The small molecule below binds the protein below.
Small molecule (SMILES): Nc1nc2c(ncn2[C@@H]2O[C@H](CO[P](=O)(O)O[P](=O)(O)OP(=O)(O)O)[C@@H](O[P](=O)(O)OC[C@H]3O[C@@H](n4cnc5c(N)ncnc54)[C@H](O)[C@@H]3O)[C@H]2O)c(=O)[nH]1

Sequence of chain 1.C:
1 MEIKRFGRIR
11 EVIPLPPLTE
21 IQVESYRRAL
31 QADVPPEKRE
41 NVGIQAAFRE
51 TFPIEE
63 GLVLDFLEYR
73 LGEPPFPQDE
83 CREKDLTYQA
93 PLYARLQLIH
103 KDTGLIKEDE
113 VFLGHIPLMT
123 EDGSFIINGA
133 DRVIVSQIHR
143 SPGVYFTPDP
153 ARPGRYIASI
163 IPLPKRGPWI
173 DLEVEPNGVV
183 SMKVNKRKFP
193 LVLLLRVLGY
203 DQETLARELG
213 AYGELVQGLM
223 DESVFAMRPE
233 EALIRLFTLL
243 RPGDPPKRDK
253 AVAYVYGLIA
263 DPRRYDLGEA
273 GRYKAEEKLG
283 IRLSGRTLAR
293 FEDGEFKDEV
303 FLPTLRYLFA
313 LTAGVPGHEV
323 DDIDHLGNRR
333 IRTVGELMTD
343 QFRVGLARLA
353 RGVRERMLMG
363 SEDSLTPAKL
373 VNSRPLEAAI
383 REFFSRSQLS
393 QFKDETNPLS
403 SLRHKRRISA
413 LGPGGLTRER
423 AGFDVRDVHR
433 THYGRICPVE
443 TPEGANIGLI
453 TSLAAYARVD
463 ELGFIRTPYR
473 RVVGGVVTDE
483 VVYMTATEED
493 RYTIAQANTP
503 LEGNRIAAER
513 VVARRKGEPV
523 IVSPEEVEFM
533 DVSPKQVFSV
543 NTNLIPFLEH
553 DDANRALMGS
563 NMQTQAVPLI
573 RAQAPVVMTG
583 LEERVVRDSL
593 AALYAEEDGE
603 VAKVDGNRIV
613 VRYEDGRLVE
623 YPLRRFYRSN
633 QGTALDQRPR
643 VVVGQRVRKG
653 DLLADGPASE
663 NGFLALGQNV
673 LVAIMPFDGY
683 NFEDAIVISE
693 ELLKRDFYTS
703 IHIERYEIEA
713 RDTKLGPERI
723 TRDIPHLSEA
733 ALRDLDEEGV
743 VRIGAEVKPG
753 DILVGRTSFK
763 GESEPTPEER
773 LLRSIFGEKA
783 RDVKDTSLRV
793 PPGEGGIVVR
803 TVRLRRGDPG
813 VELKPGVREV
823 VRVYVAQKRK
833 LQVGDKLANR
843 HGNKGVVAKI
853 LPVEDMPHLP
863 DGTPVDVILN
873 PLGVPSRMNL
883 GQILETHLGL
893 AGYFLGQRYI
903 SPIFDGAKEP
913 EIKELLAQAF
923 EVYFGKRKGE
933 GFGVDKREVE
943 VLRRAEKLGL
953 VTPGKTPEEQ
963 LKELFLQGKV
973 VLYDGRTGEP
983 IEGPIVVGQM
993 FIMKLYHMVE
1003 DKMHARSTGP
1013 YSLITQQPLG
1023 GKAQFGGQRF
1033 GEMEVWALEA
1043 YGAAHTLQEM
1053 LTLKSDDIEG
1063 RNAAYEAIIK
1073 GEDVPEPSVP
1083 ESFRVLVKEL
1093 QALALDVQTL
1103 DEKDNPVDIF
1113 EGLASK

Sequence of chain 1.D:
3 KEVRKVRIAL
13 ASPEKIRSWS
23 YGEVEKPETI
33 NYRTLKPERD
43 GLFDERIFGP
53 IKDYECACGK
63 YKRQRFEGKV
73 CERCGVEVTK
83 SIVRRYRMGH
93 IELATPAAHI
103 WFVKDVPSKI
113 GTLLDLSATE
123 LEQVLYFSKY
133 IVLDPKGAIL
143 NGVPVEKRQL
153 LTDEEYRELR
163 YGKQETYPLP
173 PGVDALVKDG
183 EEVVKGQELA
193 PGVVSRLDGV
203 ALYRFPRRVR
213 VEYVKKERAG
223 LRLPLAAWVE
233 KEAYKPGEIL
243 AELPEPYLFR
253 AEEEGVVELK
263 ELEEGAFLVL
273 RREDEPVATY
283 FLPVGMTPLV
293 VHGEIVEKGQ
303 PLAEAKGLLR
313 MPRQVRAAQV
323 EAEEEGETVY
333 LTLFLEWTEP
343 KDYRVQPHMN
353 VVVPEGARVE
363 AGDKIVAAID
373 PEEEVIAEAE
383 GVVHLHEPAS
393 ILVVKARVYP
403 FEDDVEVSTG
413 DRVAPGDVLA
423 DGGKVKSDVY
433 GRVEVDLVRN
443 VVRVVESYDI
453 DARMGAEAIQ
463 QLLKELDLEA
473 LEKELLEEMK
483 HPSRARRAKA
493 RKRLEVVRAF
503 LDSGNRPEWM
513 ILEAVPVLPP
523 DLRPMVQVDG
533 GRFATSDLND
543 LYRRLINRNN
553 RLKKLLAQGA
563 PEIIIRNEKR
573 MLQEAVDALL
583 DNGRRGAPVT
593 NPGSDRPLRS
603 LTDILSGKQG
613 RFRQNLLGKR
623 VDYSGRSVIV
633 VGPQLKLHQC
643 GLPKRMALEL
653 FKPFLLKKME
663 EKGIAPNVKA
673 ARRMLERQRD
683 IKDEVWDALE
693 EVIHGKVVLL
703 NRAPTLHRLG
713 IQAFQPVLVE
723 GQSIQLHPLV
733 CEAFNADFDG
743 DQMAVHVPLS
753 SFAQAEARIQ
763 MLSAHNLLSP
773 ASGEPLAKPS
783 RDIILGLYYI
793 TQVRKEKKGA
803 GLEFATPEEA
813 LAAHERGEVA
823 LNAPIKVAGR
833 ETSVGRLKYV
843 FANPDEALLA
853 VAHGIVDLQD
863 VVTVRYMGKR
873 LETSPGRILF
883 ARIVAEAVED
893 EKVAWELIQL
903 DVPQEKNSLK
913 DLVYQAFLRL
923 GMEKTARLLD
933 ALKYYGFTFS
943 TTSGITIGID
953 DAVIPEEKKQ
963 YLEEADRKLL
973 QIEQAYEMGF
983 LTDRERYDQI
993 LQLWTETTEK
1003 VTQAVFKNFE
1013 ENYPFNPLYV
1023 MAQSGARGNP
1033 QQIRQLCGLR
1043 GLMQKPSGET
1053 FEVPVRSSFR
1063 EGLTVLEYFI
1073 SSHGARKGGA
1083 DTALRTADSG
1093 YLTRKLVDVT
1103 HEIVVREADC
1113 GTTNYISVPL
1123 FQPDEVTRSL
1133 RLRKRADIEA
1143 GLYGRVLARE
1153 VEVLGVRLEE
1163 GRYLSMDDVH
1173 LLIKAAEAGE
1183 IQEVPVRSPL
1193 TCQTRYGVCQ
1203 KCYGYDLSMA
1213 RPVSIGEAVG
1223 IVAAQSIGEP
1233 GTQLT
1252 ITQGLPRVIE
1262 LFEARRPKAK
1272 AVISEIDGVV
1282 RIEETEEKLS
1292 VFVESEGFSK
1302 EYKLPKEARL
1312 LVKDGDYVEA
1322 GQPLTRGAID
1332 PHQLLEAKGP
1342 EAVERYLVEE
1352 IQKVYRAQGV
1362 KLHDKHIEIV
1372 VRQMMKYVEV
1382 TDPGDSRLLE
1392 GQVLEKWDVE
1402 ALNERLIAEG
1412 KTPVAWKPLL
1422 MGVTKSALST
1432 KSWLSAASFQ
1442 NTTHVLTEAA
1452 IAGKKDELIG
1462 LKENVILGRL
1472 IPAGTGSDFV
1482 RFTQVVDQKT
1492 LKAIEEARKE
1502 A

Binding-site contacts:
Ligand atom OP1 contacts residue ASP741 of chain 1.D at 3.4 Å (salt-bridge).
Ligand atom C3' contacts residue ASP743 of chain 1.D at 3.4 Å.
Ligand atom PA contacts residue GLN567 of chain 1.C at 4.0 Å.
Ligand atom C5' contacts residue ASP741 of chain 1.D at 3.9 Å.
Ligand atom OP2 contacts residue GLU445 of chain 1.C at 4.4 Å.
Ligand atom C4' contacts residue MG1 of chain 1.N at 3.8 Å.
Ligand atom O3' contacts residue ASP739 of chain 1.D at 3.8 Å.
Ligand atom N2 contacts residue ARG628 of chain 1.D at 4.2 Å.
Ligand atom C2' contacts residue ARG704 of chain 1.D at 3.5 Å.
Ligand atom C4' contacts residue HIS999 of chain 1.C at 3.4 Å.
Ligand atom O3' contacts residue LYS838 of chain 1.C at 3.3 Å (salt-bridge).
Ligand atom O3A contacts residue GLN567 of chain 1.C at 3.5 Å (h-bond).
Ligand atom OP1 contacts residue LYS838 of chain 1.C at 2.9 Å (salt-bridge).
Ligand atom C5' contacts residue ASP743 of chain 1.D at 3.7 Å.
Ligand atom O2' contacts residue GLY742 of chain 1.D at 4.1 Å.
Ligand atom C3' contacts residue MG1 of chain 1.N at 3.3 Å.
Ligand atom OP2 contacts residue LYS846 of chain 1.C at 3.9 Å.
Ligand atom O4' contacts residue HIS999 of chain 1.C at 3.6 Å.
Ligand atom C4' contacts residue ASP743 of chain 1.D at 3.1 Å.
Ligand atom O3' contacts residue ARG704 of chain 1.D at 3.7 Å.
Ligand atom C5' contacts residue MG1 of chain 1.N at 4.0 Å.
Ligand atom C2 contacts residue ALA705 of chain 1.D at 4.3 Å (hydrophobic).
Ligand atom O3' contacts residue ASP741 of chain 1.D at 3.7 Å.
Ligand atom C5' contacts residue GLY742 of chain 1.D at 4.4 Å.
Ligand atom O2' contacts residue ASP743 of chain 1.D at 3.2 Å.
Ligand atom P contacts residue LYS838 of chain 1.C at 3.7 Å.
Ligand atom C2' contacts residue ASP743 of chain 1.D at 4.1 Å.
Ligand atom C5' contacts residue HIS999 of chain 1.C at 3.6 Å.
Ligand atom C3' contacts residue ARG704 of chain 1.D at 4.2 Å.
Ligand atom O1A contacts residue GLN567 of chain 1.C at 3.3 Å (h-bond).
Ligand atom OP1 contacts residue LYS846 of chain 1.C at 3.0 Å (salt-bridge).
Ligand atom O5' contacts residue GLN567 of chain 1.C at 4.3 Å.
Ligand atom C5' contacts residue GLN567 of chain 1.C at 4.3 Å.
Ligand atom O4' contacts residue ASP743 of chain 1.D at 4.4 Å.
Ligand atom N3 contacts residue ALA705 of chain 1.D at 4.1 Å.
Ligand atom O5' contacts residue HIS999 of chain 1.C at 3.9 Å.
Ligand atom O3' contacts residue ASP743 of chain 1.D at 2.6 Å (salt-bridge).
Ligand atom P contacts residue LYS846 of chain 1.C at 3.9 Å.
Ligand atom O3' contacts residue MG1 of chain 1.N at 2.0 Å.
Ligand atom O2' contacts residue ARG704 of chain 1.D at 3.0 Å (salt-bridge).